The protein below binds the small molecule below.
Small molecule (SMILES): C[C@@H]1C[C@H]2[C@@H]3CCC4=CC(=O)C=C[C@]4(C)[C@@]3(F)[C@@H](O)C[C@]2(C)[C@@]1(O)C(=O)CO

Binding-site contacts:
Ligand atom O5 contacts residue PHE233 of chain 1.A at 3.8 Å.
Ligand atom C18 contacts residue ASN48 of chain 1.A at 3.5 Å.
Ligand atom C2 contacts residue GLY51 of chain 1.A at 3.7 Å.
Ligand atom C18 contacts residue CYS220 of chain 1.A at 3.9 Å (hydrophobic).
Ligand atom C19 contacts residue TRP84 of chain 1.A at 3.8 Å (hydrophobic).
Ligand atom C6 contacts residue VAL89 of chain 1.A at 3.7 Å (hydrophobic).
Ligand atom C5 contacts residue MET88 of chain 1.A at 3.8 Å (hydrophobic).
Ligand atom O5 contacts residue ASN48 of chain 1.A at 3.2 Å (h-bond).
Ligand atom C1 contacts residue LEU47 of chain 1.A at 3.2 Å (hydrophobic).
Ligand atom C7 contacts residue MET85 of chain 1.A at 3.9 Å (hydrophobic).
Ligand atom C16 contacts residue LEU216 of chain 1.A at 3.9 Å (hydrophobic).
Ligand atom C11 contacts residue LEU47 of chain 1.A at 3.7 Å (hydrophobic).
Ligand atom O4 contacts residue CYS220 of chain 1.A at 3.1 Å.
Ligand atom C22 contacts residue TYR219 of chain 1.A at 3.5 Å (hydrophobic).
Ligand atom C1 contacts residue GLY51 of chain 1.A at 3.5 Å.
Ligand atom O1 contacts residue ARG95 of chain 1.A at 2.9 Å (salt-bridge).
Ligand atom O5 contacts residue THR223 of chain 1.A at 2.9 Å (h-bond).
Ligand atom F1 contacts residue PHE107 of chain 1.A at 3.3 Å.
Ligand atom C12 contacts residue ASN48 of chain 1.A at 3.2 Å.
Ligand atom O4 contacts residue THR223 of chain 1.A at 3.2 Å (h-bond).
Ligand atom O1 contacts residue PHE107 of chain 1.A at 3.6 Å.
Ligand atom C22 contacts residue GLN126 of chain 1.A at 3.3 Å.
Ligand atom O5 contacts residue ILE231 of chain 1.A at 3.5 Å.
Ligand atom C11 contacts residue ASN48 of chain 1.A at 3.5 Å.
Ligand atom O1 contacts residue GLN54 of chain 1.A at 2.7 Å (h-bond).
Ligand atom C6 contacts residue MET88 of chain 1.A at 3.7 Å (hydrophobic).
Ligand atom C3 contacts residue GLN54 of chain 1.A at 2.8 Å.
Ligand atom C12 contacts residue LEU47 of chain 1.A at 3.7 Å (hydrophobic).
Ligand atom C3 contacts residue PHE107 of chain 1.A at 3.6 Å (hydrophobic).
Ligand atom C19 contacts residue MET88 of chain 1.A at 3.8 Å (hydrophobic).
Ligand atom C2 contacts residue GLN54 of chain 1.A at 3.1 Å.
Ligand atom C4 contacts residue GLN54 of chain 1.A at 3.7 Å.
Ligand atom C4 contacts residue MET88 of chain 1.A at 3.8 Å (hydrophobic).
Ligand atom C7 contacts residue MET130 of chain 1.A at 3.9 Å (hydrophobic).
Ligand atom O2 contacts residue ASN48 of chain 1.A at 2.8 Å (h-bond).
Ligand atom F1 contacts residue LEU47 of chain 1.A at 3.8 Å.
Ligand atom O3 contacts residue GLN126 of chain 1.A at 2.9 Å (h-bond).
Ligand atom O4 contacts residue TYR219 of chain 1.A at 3.4 Å.
Ligand atom C21 contacts residue MET44 of chain 1.A at 3.7 Å (hydrophobic).
Ligand atom C2 contacts residue LEU47 of chain 1.A at 3.7 Å (hydrophobic).

Sequence of chain 1.A:
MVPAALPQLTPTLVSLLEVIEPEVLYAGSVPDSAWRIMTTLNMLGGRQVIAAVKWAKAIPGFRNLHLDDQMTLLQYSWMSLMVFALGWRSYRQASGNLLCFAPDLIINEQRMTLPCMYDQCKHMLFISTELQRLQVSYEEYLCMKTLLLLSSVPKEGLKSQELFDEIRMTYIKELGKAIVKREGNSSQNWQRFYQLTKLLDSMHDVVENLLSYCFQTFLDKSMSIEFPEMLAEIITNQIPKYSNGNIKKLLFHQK